Binding-site contacts:
Ligand atom O5 contacts residue GLY31 of chain 1.L at 4.2 Å.
Ligand atom O5 contacts residue ASN131 of chain 1.B at 2.4 Å (h-bond).
Ligand atom C1 contacts residue GLY31 of chain 1.L at 4.1 Å.
Ligand atom O6 contacts residue GLY27 of chain 1.L at 3.6 Å.
Ligand atom C8 contacts residue ASN131 of chain 1.B at 4.1 Å.
Ligand atom C3 contacts residue ASN131 of chain 1.B at 3.8 Å.
Ligand atom C2 contacts residue ASN131 of chain 1.B at 2.5 Å.
Ligand atom C7 contacts residue ASN131 of chain 1.B at 3.3 Å.
Ligand atom C2 contacts residue GLY31 of chain 1.L at 3.9 Å.
Ligand atom C5 contacts residue ASN131 of chain 1.B at 3.7 Å.
Ligand atom O7 contacts residue ASN131 of chain 1.B at 3.3 Å (h-bond).
Ligand atom C4 contacts residue ASN131 of chain 1.B at 4.3 Å.
Ligand atom C7 contacts residue GLY31 of chain 1.L at 4.2 Å.
Ligand atom O7 contacts residue GLY31 of chain 1.L at 3.1 Å (h-bond).
Ligand atom N2 contacts residue ASN131 of chain 1.B at 3.0 Å (h-bond).
Ligand atom C1 contacts residue ASN131 of chain 1.B at 1.4 Å.

The protein below binds the small molecule below.
Small molecule (SMILES): CC(=O)N[C@@H]1[C@@H](O)[C@H](O)[C@@H](CO)O[C@H]1O

Sequence of chain 1.L:
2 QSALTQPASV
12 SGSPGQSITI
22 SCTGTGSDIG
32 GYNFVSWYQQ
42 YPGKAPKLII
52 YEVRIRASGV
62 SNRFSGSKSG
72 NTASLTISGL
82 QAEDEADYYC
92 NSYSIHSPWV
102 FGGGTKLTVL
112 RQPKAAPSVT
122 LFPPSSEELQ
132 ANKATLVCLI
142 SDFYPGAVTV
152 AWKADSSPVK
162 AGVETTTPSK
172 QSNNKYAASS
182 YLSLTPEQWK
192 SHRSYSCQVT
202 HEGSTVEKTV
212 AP

Sequence of chain 1.B:
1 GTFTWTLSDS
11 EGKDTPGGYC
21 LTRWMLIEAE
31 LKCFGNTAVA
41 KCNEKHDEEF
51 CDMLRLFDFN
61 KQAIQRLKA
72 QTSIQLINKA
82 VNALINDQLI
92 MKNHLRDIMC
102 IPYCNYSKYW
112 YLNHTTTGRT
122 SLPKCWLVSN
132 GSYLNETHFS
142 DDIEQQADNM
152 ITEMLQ